Sequence of chain 1.A:
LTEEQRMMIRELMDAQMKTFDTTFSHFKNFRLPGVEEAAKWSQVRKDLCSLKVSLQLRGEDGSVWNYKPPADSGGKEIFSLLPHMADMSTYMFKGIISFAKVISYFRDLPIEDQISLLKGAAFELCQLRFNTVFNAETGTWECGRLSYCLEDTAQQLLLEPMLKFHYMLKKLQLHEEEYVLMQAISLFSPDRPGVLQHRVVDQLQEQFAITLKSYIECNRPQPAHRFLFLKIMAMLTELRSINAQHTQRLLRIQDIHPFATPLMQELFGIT

A small-molecule ligand and the protein it binds are described below.
Small molecule (SMILES): CCn1c([C@@H](C)NS(=O)(=O)c2ccc(Cl)cc2)nc2ccc(C(F)(F)F)cc21

Binding-site contacts:
Ligand atom F29 contacts residue MET128 of chain 1.A at 3.6 Å.
Ligand atom N15 contacts residue MET205 of chain 1.A at 3.3 Å.
Ligand atom C26 contacts residue TYR188 of chain 1.A at 3.8 Å (hydrophobic).
Ligand atom C1 contacts residue LEU91 of chain 1.A at 3.3 Å (hydrophobic).
Ligand atom F28 contacts residue VAL93 of chain 1.A at 3.4 Å.
Ligand atom C22 contacts residue TRP181 of chain 1.A at 3.6 Å (hydrophobic).
Ligand atom C23 contacts residue PHE170 of chain 1.A at 3.6 Å (hydrophobic).
Ligand atom C19 contacts residue TRP181 of chain 1.A at 3.4 Å (hydrophobic).
Ligand atom O17 contacts residue TRP181 of chain 1.A at 3.8 Å.
Ligand atom C6 contacts residue MET125 of chain 1.A at 3.6 Å (hydrophobic).
Ligand atom C20 contacts residue TRP181 of chain 1.A at 3.4 Å (hydrophobic).
Ligand atom O18 contacts residue MET205 of chain 1.A at 3.4 Å.
Ligand atom F29 contacts residue TYR188 of chain 1.A at 3.3 Å.
Ligand atom F28 contacts residue TYR188 of chain 1.A at 3.1 Å.
Ligand atom C7 contacts residue MET128 of chain 1.A at 3.8 Å (hydrophobic).
Ligand atom CL25 contacts residue TYR188 of chain 1.A at 3.1 Å.
Ligand atom CL25 contacts residue TRP181 of chain 1.A at 3.8 Å.
Ligand atom S16 contacts residue MET205 of chain 1.A at 3.9 Å.
Ligand atom C14 contacts residue GLN167 of chain 1.A at 3.8 Å.
Ligand atom C24 contacts residue PHE170 of chain 1.A at 4.0 Å (hydrophobic).
Ligand atom C24 contacts residue GLN167 of chain 1.A at 3.6 Å.
Ligand atom C14 contacts residue HIS289 of chain 1.A at 3.8 Å.
Ligand atom O18 contacts residue GLN167 of chain 1.A at 3.5 Å (h-bond).
Ligand atom C5 contacts residue MET125 of chain 1.A at 3.8 Å (hydrophobic).
Ligand atom N15 contacts residue GLN167 of chain 1.A at 3.3 Å (h-bond).
Ligand atom C8 contacts residue PHE170 of chain 1.A at 4.0 Å (hydrophobic).
Ligand atom C21 contacts residue TRP181 of chain 1.A at 3.4 Å (hydrophobic).
Ligand atom S16 contacts residue GLN167 of chain 1.A at 4.0 Å.
Ligand atom C14 contacts residue PHE163 of chain 1.A at 3.5 Å (hydrophobic).
Ligand atom N10 contacts residue GLN167 of chain 1.A at 3.5 Å (h-bond).
Ligand atom C23 contacts residue TRP181 of chain 1.A at 3.8 Å (hydrophobic).
Ligand atom F27 contacts residue HIS124 of chain 1.A at 3.9 Å.
Ligand atom F29 contacts residue HIS124 of chain 1.A at 3.3 Å.
Ligand atom F27 contacts residue MET125 of chain 1.A at 3.2 Å.
Ligand atom C26 contacts residue MET125 of chain 1.A at 3.9 Å (hydrophobic).
Ligand atom O18 contacts residue HIS209 of chain 1.A at 2.8 Å.
Ligand atom O18 contacts residue TRP181 of chain 1.A at 3.1 Å.
Ligand atom S16 contacts residue TRP181 of chain 1.A at 3.7 Å.
Ligand atom F29 contacts residue MET125 of chain 1.A at 4.0 Å.
Ligand atom C24 contacts residue TRP181 of chain 1.A at 3.6 Å (hydrophobic).